Binding-site contacts:
Ligand atom C7 contacts residue ASN1071 of chain 1.B at 2.8 Å.
Ligand atom C8 contacts residue ASN1071 of chain 1.B at 3.0 Å.
Ligand atom O5 contacts residue GLN892 of chain 1.C at 3.9 Å.
Ligand atom O5 contacts residue ALA703 of chain 1.B at 4.4 Å.
Ligand atom C5 contacts residue ASN1071 of chain 1.B at 3.8 Å.
Ligand atom C1 contacts residue ASN1071 of chain 1.B at 1.4 Å.
Ligand atom C6 contacts residue ALA703 of chain 1.B at 4.0 Å (hydrophobic).
Ligand atom O7 contacts residue ASN1071 of chain 1.B at 3.1 Å.
Ligand atom C2 contacts residue ASN1071 of chain 1.B at 2.2 Å.
Ligand atom O6 contacts residue SER708 of chain 1.B at 4.2 Å.
Ligand atom O5 contacts residue SER708 of chain 1.B at 4.2 Å.
Ligand atom O5 contacts residue ASN1071 of chain 1.B at 2.5 Å (h-bond).
Ligand atom N2 contacts residue ASN1071 of chain 1.B at 2.6 Å (h-bond).
Ligand atom C3 contacts residue ASN1071 of chain 1.B at 3.6 Å.
Ligand atom C5 contacts residue ALA703 of chain 1.B at 3.7 Å (hydrophobic).
Ligand atom C8 contacts residue GLU1069 of chain 1.B at 4.2 Å.
Ligand atom C4 contacts residue ASN1071 of chain 1.B at 4.1 Å.
Ligand atom C1 contacts residue GLN892 of chain 1.C at 3.5 Å.

Sequence of chain 1.C:
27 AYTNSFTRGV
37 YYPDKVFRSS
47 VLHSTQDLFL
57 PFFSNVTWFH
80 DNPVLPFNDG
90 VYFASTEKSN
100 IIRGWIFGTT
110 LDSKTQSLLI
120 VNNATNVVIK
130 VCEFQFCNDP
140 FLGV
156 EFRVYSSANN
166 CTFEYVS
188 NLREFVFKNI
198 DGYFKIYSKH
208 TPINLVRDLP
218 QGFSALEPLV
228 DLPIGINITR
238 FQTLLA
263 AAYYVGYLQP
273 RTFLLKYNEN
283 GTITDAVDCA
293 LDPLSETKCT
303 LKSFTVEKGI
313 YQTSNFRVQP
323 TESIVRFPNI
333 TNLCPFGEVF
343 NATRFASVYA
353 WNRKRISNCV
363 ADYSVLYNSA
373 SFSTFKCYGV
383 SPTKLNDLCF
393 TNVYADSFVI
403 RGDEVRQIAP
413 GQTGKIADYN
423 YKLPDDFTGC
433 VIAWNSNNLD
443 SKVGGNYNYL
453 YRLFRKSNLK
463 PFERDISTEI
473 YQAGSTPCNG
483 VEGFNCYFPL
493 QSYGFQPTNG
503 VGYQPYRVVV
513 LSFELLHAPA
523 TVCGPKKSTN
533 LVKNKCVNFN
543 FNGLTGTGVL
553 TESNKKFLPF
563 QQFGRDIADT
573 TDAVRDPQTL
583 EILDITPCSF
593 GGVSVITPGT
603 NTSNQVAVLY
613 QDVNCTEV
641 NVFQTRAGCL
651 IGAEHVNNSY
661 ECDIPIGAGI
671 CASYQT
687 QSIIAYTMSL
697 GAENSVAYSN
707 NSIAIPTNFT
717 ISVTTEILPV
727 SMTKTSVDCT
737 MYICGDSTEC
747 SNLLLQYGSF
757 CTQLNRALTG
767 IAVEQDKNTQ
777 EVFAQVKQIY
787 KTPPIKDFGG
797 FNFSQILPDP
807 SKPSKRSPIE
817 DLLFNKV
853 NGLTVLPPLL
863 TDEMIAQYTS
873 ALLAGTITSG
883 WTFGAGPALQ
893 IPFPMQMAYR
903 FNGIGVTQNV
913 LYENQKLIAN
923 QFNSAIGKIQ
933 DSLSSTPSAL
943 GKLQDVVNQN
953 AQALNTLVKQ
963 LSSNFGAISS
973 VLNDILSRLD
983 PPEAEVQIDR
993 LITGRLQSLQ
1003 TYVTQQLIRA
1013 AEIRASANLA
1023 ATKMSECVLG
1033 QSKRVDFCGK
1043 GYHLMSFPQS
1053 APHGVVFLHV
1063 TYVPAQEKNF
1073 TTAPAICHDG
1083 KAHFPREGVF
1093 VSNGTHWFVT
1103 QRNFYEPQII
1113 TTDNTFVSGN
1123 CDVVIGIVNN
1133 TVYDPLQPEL

Sequence of chain 1.B:
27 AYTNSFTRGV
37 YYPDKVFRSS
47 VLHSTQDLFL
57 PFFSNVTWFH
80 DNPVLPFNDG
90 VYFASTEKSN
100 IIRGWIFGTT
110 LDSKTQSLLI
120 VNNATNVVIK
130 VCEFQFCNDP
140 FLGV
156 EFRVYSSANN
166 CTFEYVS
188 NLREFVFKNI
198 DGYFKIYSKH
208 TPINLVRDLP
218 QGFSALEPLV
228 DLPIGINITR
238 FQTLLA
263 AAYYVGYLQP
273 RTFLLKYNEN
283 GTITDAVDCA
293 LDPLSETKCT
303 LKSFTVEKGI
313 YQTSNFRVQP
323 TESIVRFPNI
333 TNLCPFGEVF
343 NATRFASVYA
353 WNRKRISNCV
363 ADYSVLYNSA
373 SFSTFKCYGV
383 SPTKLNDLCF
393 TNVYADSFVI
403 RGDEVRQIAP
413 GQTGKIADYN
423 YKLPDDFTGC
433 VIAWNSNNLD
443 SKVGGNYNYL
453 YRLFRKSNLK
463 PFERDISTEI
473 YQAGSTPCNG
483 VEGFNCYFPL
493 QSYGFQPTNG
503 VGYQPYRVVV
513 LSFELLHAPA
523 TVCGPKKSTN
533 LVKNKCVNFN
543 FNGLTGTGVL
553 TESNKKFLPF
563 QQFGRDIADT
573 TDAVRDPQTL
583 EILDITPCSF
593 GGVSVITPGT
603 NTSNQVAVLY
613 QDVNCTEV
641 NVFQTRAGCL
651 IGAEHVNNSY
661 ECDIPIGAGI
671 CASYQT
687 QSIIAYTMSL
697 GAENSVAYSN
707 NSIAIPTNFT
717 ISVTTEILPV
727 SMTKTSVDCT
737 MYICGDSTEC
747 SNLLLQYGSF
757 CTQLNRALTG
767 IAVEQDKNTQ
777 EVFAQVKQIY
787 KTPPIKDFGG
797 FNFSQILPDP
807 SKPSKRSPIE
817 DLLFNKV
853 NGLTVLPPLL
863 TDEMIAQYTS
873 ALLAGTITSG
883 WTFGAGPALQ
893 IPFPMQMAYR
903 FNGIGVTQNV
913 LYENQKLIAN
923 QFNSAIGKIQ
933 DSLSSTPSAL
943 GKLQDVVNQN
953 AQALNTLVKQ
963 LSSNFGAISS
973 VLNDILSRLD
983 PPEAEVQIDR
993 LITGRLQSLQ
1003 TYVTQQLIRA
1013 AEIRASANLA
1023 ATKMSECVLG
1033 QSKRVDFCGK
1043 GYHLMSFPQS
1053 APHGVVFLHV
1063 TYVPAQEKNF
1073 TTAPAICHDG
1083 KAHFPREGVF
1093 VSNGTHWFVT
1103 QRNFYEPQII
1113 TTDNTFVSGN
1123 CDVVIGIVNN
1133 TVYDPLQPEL

A small-molecule ligand and the protein it binds are described below.
Small molecule (SMILES): CC(=O)N[C@@H]1[C@@H](O)[C@H](O)[C@@H](CO)O[C@H]1O